Sequence of chain 1.B:
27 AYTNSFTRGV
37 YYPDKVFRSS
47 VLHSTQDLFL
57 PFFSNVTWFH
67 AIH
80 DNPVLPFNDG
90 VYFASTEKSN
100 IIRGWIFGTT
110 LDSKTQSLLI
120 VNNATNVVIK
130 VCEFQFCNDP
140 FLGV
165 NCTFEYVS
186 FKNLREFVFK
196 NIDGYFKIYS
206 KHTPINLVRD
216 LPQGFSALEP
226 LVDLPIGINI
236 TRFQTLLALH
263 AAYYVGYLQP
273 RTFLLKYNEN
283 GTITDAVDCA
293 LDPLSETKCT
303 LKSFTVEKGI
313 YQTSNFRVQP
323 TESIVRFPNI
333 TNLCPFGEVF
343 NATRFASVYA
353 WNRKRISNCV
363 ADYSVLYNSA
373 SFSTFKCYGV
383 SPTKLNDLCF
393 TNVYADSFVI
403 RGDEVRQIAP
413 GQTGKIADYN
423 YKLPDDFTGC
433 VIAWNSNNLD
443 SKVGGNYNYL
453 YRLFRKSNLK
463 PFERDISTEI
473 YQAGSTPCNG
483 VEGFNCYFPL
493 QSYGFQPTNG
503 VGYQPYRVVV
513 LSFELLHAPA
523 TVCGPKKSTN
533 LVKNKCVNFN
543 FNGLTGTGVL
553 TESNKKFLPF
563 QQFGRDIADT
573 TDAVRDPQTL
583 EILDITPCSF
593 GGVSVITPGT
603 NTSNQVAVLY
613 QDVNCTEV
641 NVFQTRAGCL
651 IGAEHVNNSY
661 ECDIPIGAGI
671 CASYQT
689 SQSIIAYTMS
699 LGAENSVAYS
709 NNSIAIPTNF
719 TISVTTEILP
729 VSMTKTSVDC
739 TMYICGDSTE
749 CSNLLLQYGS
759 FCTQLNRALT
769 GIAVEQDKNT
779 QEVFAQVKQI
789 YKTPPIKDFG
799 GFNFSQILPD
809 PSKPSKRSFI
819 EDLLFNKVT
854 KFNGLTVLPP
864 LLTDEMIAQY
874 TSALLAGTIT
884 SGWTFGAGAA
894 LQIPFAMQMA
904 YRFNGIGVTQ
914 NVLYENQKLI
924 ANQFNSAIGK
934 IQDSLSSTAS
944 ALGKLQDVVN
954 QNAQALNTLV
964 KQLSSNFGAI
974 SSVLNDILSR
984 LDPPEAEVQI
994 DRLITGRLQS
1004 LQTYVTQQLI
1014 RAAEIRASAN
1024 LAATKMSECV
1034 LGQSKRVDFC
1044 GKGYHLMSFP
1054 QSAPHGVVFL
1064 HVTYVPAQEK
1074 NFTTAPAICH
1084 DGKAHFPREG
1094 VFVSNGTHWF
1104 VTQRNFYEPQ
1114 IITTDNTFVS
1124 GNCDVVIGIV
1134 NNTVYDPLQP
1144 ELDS

The protein below binds the small molecule below.
Small molecule (SMILES): CC(=O)N[C@@H]1[C@@H](O)[C@H](O)[C@@H](CO)O[C@H]1O

Binding-site contacts:
Ligand atom O7 contacts residue ASN282 of chain 1.B at 4.2 Å.
Ligand atom C2 contacts residue ASN282 of chain 1.B at 2.5 Å.
Ligand atom C7 contacts residue ASN282 of chain 1.B at 3.8 Å.
Ligand atom C3 contacts residue ASN282 of chain 1.B at 3.8 Å.
Ligand atom O5 contacts residue ASN282 of chain 1.B at 2.4 Å (h-bond).
Ligand atom C4 contacts residue ASN282 of chain 1.B at 4.2 Å.
Ligand atom C1 contacts residue ASN282 of chain 1.B at 1.4 Å.
Ligand atom N2 contacts residue ASN282 of chain 1.B at 2.9 Å (h-bond).
Ligand atom C5 contacts residue ASN282 of chain 1.B at 3.7 Å.
Ligand atom C8 contacts residue ASN280 of chain 1.B at 4.1 Å.